Sequence of chain 1.D:
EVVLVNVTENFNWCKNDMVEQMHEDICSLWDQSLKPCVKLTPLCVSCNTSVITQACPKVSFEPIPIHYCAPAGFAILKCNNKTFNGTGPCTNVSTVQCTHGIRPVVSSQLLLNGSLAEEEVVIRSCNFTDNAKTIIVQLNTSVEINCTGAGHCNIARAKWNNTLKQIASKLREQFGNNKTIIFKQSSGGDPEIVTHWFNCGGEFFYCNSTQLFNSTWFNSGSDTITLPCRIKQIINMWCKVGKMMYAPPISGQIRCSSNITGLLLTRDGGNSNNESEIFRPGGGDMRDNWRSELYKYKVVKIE

Binding-site contacts:
Ligand atom O5 contacts residue ASN288 of chain 1.D at 2.4 Å (h-bond).
Ligand atom C3 contacts residue ASN288 of chain 1.D at 3.5 Å.
Ligand atom O5 contacts residue ASN287 of chain 1.D at 4.2 Å.
Ligand atom C1 contacts residue ASN288 of chain 1.D at 1.4 Å.
Ligand atom C4 contacts residue ASN288 of chain 1.D at 3.9 Å.
Ligand atom C2 contacts residue ASN288 of chain 1.D at 2.6 Å.
Ligand atom N2 contacts residue ASN288 of chain 1.D at 3.6 Å.
Ligand atom C1 contacts residue ASN287 of chain 1.D at 3.9 Å.
Ligand atom O3 contacts residue ASN288 of chain 1.D at 3.8 Å.
Ligand atom C5 contacts residue ASN288 of chain 1.D at 3.6 Å.

A small-molecule ligand and the protein it binds are described below.
Small molecule (SMILES): CC(=O)N[C@@H]1[C@@H](O)[C@H](O)[C@@H](CO)O[C@H]1O